Binding-site contacts:
Ligand atom C3 contacts residue ASN247 of chain 1.B at 3.7 Å.
Ligand atom N4 contacts residue MET283 of chain 1.B at 3.8 Å.
Ligand atom N5 contacts residue PRO282 of chain 1.B at 3.5 Å.
Ligand atom C2 contacts residue PHE298 of chain 1.B at 3.4 Å (hydrophobic).
Ligand atom O3 contacts residue PHE298 of chain 1.B at 3.5 Å.
Ligand atom C22 contacts residue MET199 of chain 1.B at 3.7 Å (hydrophobic).
Ligand atom C2 contacts residue ILE262 of chain 1.B at 3.6 Å (hydrophobic).
Ligand atom C27 contacts residue MET283 of chain 1.B at 3.8 Å (hydrophobic).
Ligand atom C1 contacts residue TRP258 of chain 1.B at 3.9 Å (hydrophobic).
Ligand atom N3 contacts residue MET283 of chain 1.B at 3.7 Å.
Ligand atom C22 contacts residue LEU245 of chain 1.B at 3.8 Å (hydrophobic).
Ligand atom C13 contacts residue SER294 of chain 1.B at 3.6 Å.
Ligand atom O1 contacts residue ILE262 of chain 1.B at 3.5 Å.
Ligand atom C15 contacts residue MET283 of chain 1.B at 3.4 Å (hydrophobic).
Ligand atom C27 contacts residue PHE298 of chain 1.B at 3.8 Å (hydrophobic).
Ligand atom C13 contacts residue MET283 of chain 1.B at 3.9 Å (hydrophobic).
Ligand atom C27 contacts residue GLN295 of chain 1.B at 3.5 Å.
Ligand atom C12 contacts residue MET283 of chain 1.B at 3.9 Å (hydrophobic).
Ligand atom C4 contacts residue PHE298 of chain 1.B at 3.9 Å (hydrophobic).
Ligand atom C22 contacts residue ASP244 of chain 1.B at 3.9 Å.
Ligand atom O2 contacts residue MET199 of chain 1.B at 3.2 Å.
Ligand atom C14 contacts residue MET283 of chain 1.B at 3.8 Å (hydrophobic).
Ligand atom C23 contacts residue LEU245 of chain 1.B at 3.5 Å (hydrophobic).
Ligand atom C21 contacts residue ASP244 of chain 1.B at 3.8 Å.
Ligand atom O3 contacts residue GLN295 of chain 1.B at 2.9 Å (h-bond).
Ligand atom C5 contacts residue PHE298 of chain 1.B at 3.7 Å (hydrophobic).
Ligand atom C3 contacts residue TYR85 of chain 1.B at 3.8 Å (hydrophobic).
Ligand atom O1 contacts residue GLN295 of chain 1.B at 3.1 Å (h-bond).
Ligand atom C3 contacts residue PHE298 of chain 1.B at 3.8 Å (hydrophobic).
Ligand atom C25 contacts residue PHE298 of chain 1.B at 3.6 Å (hydrophobic).
Ligand atom C1 contacts residue ASN247 of chain 1.B at 3.6 Å.
Ligand atom C18 contacts residue MET199 of chain 1.B at 3.7 Å (hydrophobic).
Ligand atom C1 contacts residue ILE262 of chain 1.B at 3.6 Å (hydrophobic).
Ligand atom C26 contacts residue PHE298 of chain 1.B at 3.4 Å (hydrophobic).
Ligand atom C9 contacts residue MET283 of chain 1.B at 3.8 Å (hydrophobic).
Ligand atom O1 contacts residue PHE298 of chain 1.B at 3.8 Å.
Ligand atom C1 contacts residue THR259 of chain 1.B at 3.9 Å.
Ligand atom C21 contacts residue MET199 of chain 1.B at 3.9 Å (hydrophobic).
Ligand atom C13 contacts residue PHE298 of chain 1.B at 3.6 Å (hydrophobic).
Ligand atom C10 contacts residue MET283 of chain 1.B at 3.4 Å (hydrophobic).

The small molecule below binds the protein below.
Small molecule (SMILES): COc1ccc(C2=NN(C3CCN(c4nc(N)nc5sccc45)CC3)C(=O)[C@@H]3CC=CC[C@H]23)cc1OC

Sequence of chain 1.B:
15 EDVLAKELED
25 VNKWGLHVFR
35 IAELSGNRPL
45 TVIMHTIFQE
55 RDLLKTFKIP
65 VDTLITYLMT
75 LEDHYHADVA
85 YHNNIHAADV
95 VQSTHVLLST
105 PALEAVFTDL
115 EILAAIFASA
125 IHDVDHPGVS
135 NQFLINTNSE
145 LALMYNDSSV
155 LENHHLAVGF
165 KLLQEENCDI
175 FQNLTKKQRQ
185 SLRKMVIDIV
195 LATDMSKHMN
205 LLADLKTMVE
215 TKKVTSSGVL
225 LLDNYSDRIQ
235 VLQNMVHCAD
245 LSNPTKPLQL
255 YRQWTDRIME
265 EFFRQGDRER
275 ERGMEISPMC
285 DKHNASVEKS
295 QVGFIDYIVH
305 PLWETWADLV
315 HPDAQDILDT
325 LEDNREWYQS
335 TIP